This small molecule binds to this protein.
Small molecule (SMILES): CCOc1ccc(-c2ccc3c(C)cc(N)nc3c2)cc1CN

Sequence of chain 1.D:
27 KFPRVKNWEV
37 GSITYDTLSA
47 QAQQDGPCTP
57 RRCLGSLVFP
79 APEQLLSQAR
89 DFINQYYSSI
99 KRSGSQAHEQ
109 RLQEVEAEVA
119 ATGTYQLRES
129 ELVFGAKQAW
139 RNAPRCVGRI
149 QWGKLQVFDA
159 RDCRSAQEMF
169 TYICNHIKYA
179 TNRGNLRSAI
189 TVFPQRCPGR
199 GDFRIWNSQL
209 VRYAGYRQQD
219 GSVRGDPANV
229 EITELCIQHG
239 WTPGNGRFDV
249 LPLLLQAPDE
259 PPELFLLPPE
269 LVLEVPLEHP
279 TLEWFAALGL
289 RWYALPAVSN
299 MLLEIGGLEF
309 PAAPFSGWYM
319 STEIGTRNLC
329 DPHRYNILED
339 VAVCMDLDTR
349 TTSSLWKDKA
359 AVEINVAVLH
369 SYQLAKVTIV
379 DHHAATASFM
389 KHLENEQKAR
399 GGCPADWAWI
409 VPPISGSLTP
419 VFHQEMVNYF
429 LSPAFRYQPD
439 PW

Binding-site contacts:
Ligand atom C25 contacts residue HEM1 of chain 1.HA at 3.9 Å.
Ligand atom C03 contacts residue PRO294 of chain 1.D at 3.8 Å (hydrophobic).
Ligand atom C05 contacts residue HEM1 of chain 1.HA at 3.9 Å.
Ligand atom C26 contacts residue HEM1 of chain 1.HA at 3.5 Å.
Ligand atom C09 contacts residue GLU321 of chain 1.D at 3.5 Å.
Ligand atom N28 contacts residue HEM1 of chain 1.HA at 3.4 Å (h-bond).
Ligand atom C06 contacts residue PHE313 of chain 1.D at 3.8 Å (hydrophobic).
Ligand atom C07 contacts residue VAL296 of chain 1.D at 3.3 Å (hydrophobic).
Ligand atom N28 contacts residue TRP407 of chain 1.D at 3.9 Å.
Ligand atom N02 contacts residue PRO294 of chain 1.D at 3.9 Å.
Ligand atom C02 contacts residue GLU321 of chain 1.D at 3.5 Å.
Ligand atom C09 contacts residue HEM1 of chain 1.HA at 3.4 Å.
Ligand atom C30 contacts residue TRP407 of chain 1.D at 3.6 Å (hydrophobic).
Ligand atom C10 contacts residue HEM1 of chain 1.HA at 3.6 Å.
Ligand atom C03 contacts residue HEM1 of chain 1.HA at 3.3 Å.
Ligand atom C08 contacts residue HEM1 of chain 1.HA at 3.7 Å.
Ligand atom N02 contacts residue HEM1 of chain 1.HA at 3.5 Å.
Ligand atom C31 contacts residue TRP407 of chain 1.D at 3.8 Å (hydrophobic).
Ligand atom C21 contacts residue HEM1 of chain 1.HA at 3.5 Å.
Ligand atom N28 contacts residue H4B1 of chain 1.IA at 3.5 Å (h-bond).
Ligand atom O29 contacts residue TRP407 of chain 1.D at 3.9 Å.
Ligand atom C06 contacts residue VAL296 of chain 1.D at 3.4 Å (hydrophobic).
Ligand atom C07 contacts residue HEM1 of chain 1.HA at 3.7 Å.
Ligand atom C11 contacts residue HEM1 of chain 1.HA at 3.4 Å.
Ligand atom C23 contacts residue TYR435 of chain 1.D at 3.6 Å (hydrophobic).
Ligand atom C04 contacts residue HEM1 of chain 1.HA at 3.7 Å.
Ligand atom C10 contacts residue GLU321 of chain 1.D at 3.6 Å.
Ligand atom C02 contacts residue TRP316 of chain 1.D at 3.7 Å (hydrophobic).
Ligand atom C06 contacts residue HEM1 of chain 1.HA at 3.7 Å.
Ligand atom N02 contacts residue GLU321 of chain 1.D at 2.8 Å (salt-bridge).
Ligand atom C30 contacts residue TYR435 of chain 1.D at 3.8 Å (hydrophobic).
Ligand atom N01 contacts residue GLU321 of chain 1.D at 2.8 Å (salt-bridge).
Ligand atom C11 contacts residue GLY315 of chain 1.D at 3.6 Å.
Ligand atom N02 contacts residue TRP316 of chain 1.D at 2.7 Å (h-bond).
Ligand atom C31 contacts residue VAL64 of chain 1.D at 3.4 Å (hydrophobic).
Ligand atom C02 contacts residue HEM1 of chain 1.HA at 3.5 Å.
Ligand atom N01 contacts residue HEM1 of chain 1.HA at 3.5 Å.
Ligand atom C11 contacts residue PHE313 of chain 1.D at 3.8 Å (hydrophobic).
Ligand atom C22 contacts residue HEM1 of chain 1.HA at 3.9 Å.
Ligand atom N02 contacts residue TYR317 of chain 1.D at 3.6 Å.